Binding-site contacts:
Ligand atom N2 contacts residue ASN221 of chain 1.A at 2.8 Å (h-bond).
Ligand atom C3 contacts residue ASN221 of chain 1.A at 3.8 Å.
Ligand atom C7 contacts residue ASN221 of chain 1.A at 3.1 Å.
Ligand atom C1 contacts residue ASN221 of chain 1.A at 1.4 Å.
Ligand atom C2 contacts residue ASN221 of chain 1.A at 2.4 Å.
Ligand atom C8 contacts residue ASN221 of chain 1.A at 4.3 Å.
Ligand atom O5 contacts residue ASN221 of chain 1.A at 2.4 Å (h-bond).
Ligand atom C4 contacts residue ASN221 of chain 1.A at 4.2 Å.
Ligand atom O7 contacts residue ASN221 of chain 1.A at 3.1 Å (h-bond).
Ligand atom C5 contacts residue ASN221 of chain 1.A at 3.7 Å.

Sequence of chain 1.A:
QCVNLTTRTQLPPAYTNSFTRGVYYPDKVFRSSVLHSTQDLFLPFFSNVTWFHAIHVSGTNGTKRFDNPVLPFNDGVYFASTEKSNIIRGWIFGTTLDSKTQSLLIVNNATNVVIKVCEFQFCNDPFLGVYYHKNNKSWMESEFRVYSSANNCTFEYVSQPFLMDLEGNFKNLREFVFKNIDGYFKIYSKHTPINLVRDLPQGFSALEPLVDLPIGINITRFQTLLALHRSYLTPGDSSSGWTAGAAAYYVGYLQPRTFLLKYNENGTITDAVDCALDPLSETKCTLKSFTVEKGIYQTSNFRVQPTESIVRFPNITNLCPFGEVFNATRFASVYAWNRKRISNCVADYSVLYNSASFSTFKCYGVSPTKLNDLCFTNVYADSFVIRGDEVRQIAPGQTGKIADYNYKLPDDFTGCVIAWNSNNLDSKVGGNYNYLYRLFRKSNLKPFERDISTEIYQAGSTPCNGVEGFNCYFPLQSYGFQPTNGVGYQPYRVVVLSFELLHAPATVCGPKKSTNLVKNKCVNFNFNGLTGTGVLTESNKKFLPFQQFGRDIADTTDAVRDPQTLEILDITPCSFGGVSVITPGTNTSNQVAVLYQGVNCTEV

A protein and the small-molecule ligand that binds it are described below.
Small molecule (SMILES): CC(=O)N[C@@H]1[C@@H](O)[C@H](O)[C@@H](CO)O[C@H]1O